Binding-site contacts:
Ligand atom C6 contacts residue PHE83 of chain 1.E at 3.9 Å (hydrophobic).
Ligand atom CG contacts residue GLN47 of chain 1.E at 3.9 Å.
Ligand atom CB contacts residue SER138 of chain 1.E at 3.7 Å.
Ligand atom OXT contacts residue LEU139 of chain 1.E at 3.4 Å.
Ligand atom O contacts residue GLY82 of chain 1.E at 3.3 Å.
Ligand atom C3 contacts residue HIS135 of chain 1.E at 3.6 Å.
Ligand atom O1 contacts residue HIS135 of chain 1.E at 3.9 Å.
Ligand atom CD2 contacts residue PRO137 of chain 1.E at 3.6 Å (hydrophobic).
Ligand atom C3 contacts residue SER110 of chain 1.E at 4.0 Å.
Ligand atom C4 contacts residue SER110 of chain 1.E at 4.0 Å.
Ligand atom C2 contacts residue SER110 of chain 1.E at 3.5 Å.
Ligand atom C1 contacts residue GLY81 of chain 1.E at 3.7 Å.
Ligand atom CD2 contacts residue MET160 of chain 1.E at 3.2 Å (hydrophobic).
Ligand atom C5 contacts residue PHE83 of chain 1.E at 3.9 Å (hydrophobic).
Ligand atom O1 contacts residue SER138 of chain 1.E at 3.2 Å (h-bond).
Ligand atom CD2 contacts residue PHE83 of chain 1.E at 3.9 Å (hydrophobic).
Ligand atom C contacts residue SER138 of chain 1.E at 3.6 Å.
Ligand atom C contacts residue LEU139 of chain 1.E at 3.8 Å (hydrophobic).
Ligand atom C5 contacts residue GLY81 of chain 1.E at 4.0 Å.
Ligand atom CG contacts residue MET160 of chain 1.E at 3.8 Å (hydrophobic).
Ligand atom N contacts residue GLY81 of chain 1.E at 3.1 Å (h-bond).
Ligand atom C3 contacts residue MET164 of chain 1.E at 3.8 Å (hydrophobic).
Ligand atom N contacts residue SER138 of chain 1.E at 2.9 Å (h-bond).
Ligand atom CD2 contacts residue SER138 of chain 1.E at 3.8 Å.
Ligand atom CD1 contacts residue ILE157 of chain 1.E at 3.5 Å (hydrophobic).
Ligand atom O contacts residue PHE83 of chain 1.E at 3.4 Å (h-bond).
Ligand atom C5 contacts residue ALA111 of chain 1.E at 3.6 Å (hydrophobic).
Ligand atom C2 contacts residue HIS135 of chain 1.E at 3.9 Å.
Ligand atom CD1 contacts residue MET160 of chain 1.E at 3.5 Å (hydrophobic).
Ligand atom C contacts residue GLY81 of chain 1.E at 3.8 Å.
Ligand atom CG contacts residue SER138 of chain 1.E at 3.2 Å.
Ligand atom C1 contacts residue SER110 of chain 1.E at 3.9 Å.
Ligand atom C4 contacts residue MET164 of chain 1.E at 3.9 Å (hydrophobic).
Ligand atom C4 contacts residue ALA111 of chain 1.E at 3.8 Å (hydrophobic).
Ligand atom CD1 contacts residue PRO137 of chain 1.E at 4.0 Å (hydrophobic).
Ligand atom C2 contacts residue PRO137 of chain 1.E at 3.7 Å (hydrophobic).
Ligand atom O1 contacts residue PRO137 of chain 1.E at 3.7 Å.
Ligand atom C6 contacts residue GLY81 of chain 1.E at 3.1 Å.
Ligand atom CA contacts residue SER138 of chain 1.E at 3.6 Å.
Ligand atom CB contacts residue GLY81 of chain 1.E at 3.7 Å.

Sequence of chain 1.E:
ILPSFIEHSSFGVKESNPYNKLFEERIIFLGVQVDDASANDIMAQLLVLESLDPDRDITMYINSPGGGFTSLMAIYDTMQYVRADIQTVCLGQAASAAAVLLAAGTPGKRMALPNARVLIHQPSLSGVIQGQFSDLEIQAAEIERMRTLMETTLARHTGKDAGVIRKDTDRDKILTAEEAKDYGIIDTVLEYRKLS

This protein binds this small molecule.
Small molecule (SMILES): CC(C)C[C@H](NC(=O)[C@H](CC(C)C)NC(=O)c1ccccc1)C(=O)O